Sequence of chain 1.B:
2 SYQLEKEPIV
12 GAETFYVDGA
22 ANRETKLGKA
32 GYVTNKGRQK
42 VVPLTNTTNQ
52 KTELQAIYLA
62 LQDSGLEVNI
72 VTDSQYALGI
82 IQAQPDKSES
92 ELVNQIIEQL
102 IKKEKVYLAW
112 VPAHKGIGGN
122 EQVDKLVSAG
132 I

A protein and the small-molecule ligand that binds it are described below.
Small molecule (SMILES): CCOC(=O)c1c(O)c2cc(Oc3ccc(N(CC)CC)cc3)cnc2n(O)c1=O

Binding-site contacts:
Ligand atom C15 contacts residue GLN51 of chain 1.B at 3.6 Å.
Ligand atom C2 contacts residue MN1 of chain 1.H at 3.4 Å.
Ligand atom O11 contacts residue MN1 of chain 1.G at 2.4 Å.
Ligand atom C3 contacts residue MN1 of chain 1.H at 3.2 Å.
Ligand atom C14 contacts residue GLN51 of chain 1.B at 3.9 Å.
Ligand atom N contacts residue MN1 of chain 1.H at 2.4 Å.
Ligand atom N5 contacts residue MN1 of chain 1.H at 3.1 Å.
Ligand atom C18 contacts residue GLN51 of chain 1.B at 3.9 Å.
Ligand atom C9 contacts residue HIS115 of chain 1.B at 3.4 Å.
Ligand atom N contacts residue ASP74 of chain 1.B at 3.5 Å (salt-bridge).
Ligand atom C2 contacts residue ASP74 of chain 1.B at 4.1 Å.
Ligand atom O12 contacts residue GLU54 of chain 1.B at 3.8 Å.
Ligand atom C6 contacts residue HIS115 of chain 1.B at 3.5 Å.
Ligand atom C23 contacts residue ARG24 of chain 1.B at 3.9 Å.
Ligand atom C15 contacts residue ASN50 of chain 1.B at 4.0 Å.
Ligand atom O11 contacts residue HIS115 of chain 1.B at 2.6 Å (h-bond).
Ligand atom N5 contacts residue MN1 of chain 1.G at 3.0 Å.
Ligand atom C16 contacts residue ASN50 of chain 1.B at 3.8 Å.
Ligand atom O12 contacts residue MN1 of chain 1.G at 2.1 Å.
Ligand atom N contacts residue GLU54 of chain 1.B at 3.2 Å (salt-bridge).
Ligand atom O25 contacts residue HIS115 of chain 1.B at 3.2 Å.
Ligand atom C6 contacts residue MN1 of chain 1.G at 3.0 Å.
Ligand atom C24 contacts residue ARG24 of chain 1.B at 3.4 Å.
Ligand atom O12 contacts residue ASP74 of chain 1.B at 3.1 Å (salt-bridge).
Ligand atom C21 contacts residue GLN51 of chain 1.B at 3.7 Å.
Ligand atom C22 contacts residue ASN50 of chain 1.B at 3.8 Å.
Ligand atom C22 contacts residue GLN51 of chain 1.B at 3.7 Å.
Ligand atom O12 contacts residue ASP19 of chain 1.B at 3.2 Å (salt-bridge).
Ligand atom O12 contacts residue GLY20 of chain 1.B at 3.8 Å.
Ligand atom O12 contacts residue ASP125 of chain 1.B at 3.9 Å.
Ligand atom O10 contacts residue HIS115 of chain 1.B at 3.7 Å.
Ligand atom O12 contacts residue MN1 of chain 1.H at 2.2 Å.
Ligand atom C16 contacts residue GLN51 of chain 1.B at 3.4 Å.
Ligand atom C2 contacts residue GLU54 of chain 1.B at 3.6 Å.
Ligand atom O11 contacts residue ASP125 of chain 1.B at 2.9 Å (salt-bridge).
Ligand atom N5 contacts residue ASP74 of chain 1.B at 4.0 Å.
Ligand atom C7 contacts residue HIS115 of chain 1.B at 3.8 Å.
Ligand atom C19 contacts residue GLN51 of chain 1.B at 4.1 Å.
Ligand atom C22 contacts residue ARG24 of chain 1.B at 3.7 Å.
Ligand atom C17 contacts residue GLN51 of chain 1.B at 3.6 Å.